A small-molecule ligand and the protein it binds are described below.
Small molecule (SMILES): C/C1=C/C(=O)O[C@@H]2C[C@@H](CC[C@H](C)/C=C\C=C\CC1)O[C@@](O)([C@@H]1CSC(=O)N1)C2

Binding-site contacts:
Ligand atom O3 contacts residue TYR69 of chain 1.B at 2.7 Å (h-bond).
Ligand atom C2 contacts residue ARG210 of chain 1.B at 3.2 Å.
Ligand atom C21 contacts residue ARG210 of chain 1.B at 3.3 Å.
Ligand atom C18 contacts residue TYR69 of chain 1.B at 3.5 Å (hydrophobic).
Ligand atom O1 contacts residue LEU16 of chain 1.B at 3.6 Å.
Ligand atom O5 contacts residue ARG183 of chain 1.B at 3.6 Å.
Ligand atom C14 contacts residue GLY15 of chain 1.B at 3.4 Å.
Ligand atom C20 contacts residue THR186 of chain 1.B at 3.6 Å.
Ligand atom C16 contacts residue ASP157 of chain 1.B at 3.6 Å.
Ligand atom C4 contacts residue ARG210 of chain 1.B at 3.1 Å.
Ligand atom C14 contacts residue PRO32 of chain 1.B at 3.7 Å (hydrophobic).
Ligand atom C4 contacts residue GLU207 of chain 1.B at 3.5 Å.
Ligand atom C9 contacts residue GLU207 of chain 1.B at 3.3 Å.
Ligand atom O5 contacts residue LYS213 of chain 1.B at 3.7 Å.
Ligand atom C13 contacts residue TYR69 of chain 1.B at 3.6 Å (hydrophobic).
Ligand atom C19 contacts residue TYR69 of chain 1.B at 3.6 Å (hydrophobic).
Ligand atom O5 contacts residue THR186 of chain 1.B at 2.5 Å (h-bond).
Ligand atom C22 contacts residue GLN59 of chain 1.B at 3.6 Å.
Ligand atom O5 contacts residue ARG210 of chain 1.B at 3.7 Å.
Ligand atom N1 contacts residue ARG183 of chain 1.B at 3.6 Å.
Ligand atom O5 contacts residue ASP157 of chain 1.B at 3.6 Å (salt-bridge).
Ligand atom C11 contacts residue TYR69 of chain 1.B at 3.5 Å (hydrophobic).
Ligand atom C8 contacts residue GLN59 of chain 1.B at 3.7 Å.
Ligand atom C19 contacts residue GLU207 of chain 1.B at 3.4 Å.
Ligand atom C7 contacts residue ASP56 of chain 1.B at 3.2 Å.
Ligand atom N1 contacts residue ASP157 of chain 1.B at 2.8 Å (salt-bridge).
Ligand atom C19 contacts residue ARG206 of chain 1.B at 3.7 Å.
Ligand atom C1 contacts residue ARG210 of chain 1.B at 3.5 Å.
Ligand atom C10 contacts residue GLU207 of chain 1.B at 3.6 Å.
Ligand atom C17 contacts residue GLU207 of chain 1.B at 3.6 Å.
Ligand atom C11 contacts residue GLU207 of chain 1.B at 3.5 Å.
Ligand atom O4 contacts residue ARG210 of chain 1.B at 3.1 Å (salt-bridge).
Ligand atom C3 contacts residue ARG210 of chain 1.B at 3.1 Å.
Ligand atom C22 contacts residue ILE34 of chain 1.B at 3.5 Å (hydrophobic).
Ligand atom O4 contacts residue GLU207 of chain 1.B at 2.7 Å (salt-bridge).
Ligand atom S1 contacts residue ARG206 of chain 1.B at 3.5 Å.
Ligand atom C20 contacts residue ASP157 of chain 1.B at 3.6 Å.
Ligand atom O3 contacts residue GLU207 of chain 1.B at 3.5 Å (salt-bridge).
Ligand atom C17 contacts residue TYR69 of chain 1.B at 3.7 Å (hydrophobic).
Ligand atom C12 contacts residue TYR69 of chain 1.B at 3.3 Å (hydrophobic).

Sequence of chain 1.B:
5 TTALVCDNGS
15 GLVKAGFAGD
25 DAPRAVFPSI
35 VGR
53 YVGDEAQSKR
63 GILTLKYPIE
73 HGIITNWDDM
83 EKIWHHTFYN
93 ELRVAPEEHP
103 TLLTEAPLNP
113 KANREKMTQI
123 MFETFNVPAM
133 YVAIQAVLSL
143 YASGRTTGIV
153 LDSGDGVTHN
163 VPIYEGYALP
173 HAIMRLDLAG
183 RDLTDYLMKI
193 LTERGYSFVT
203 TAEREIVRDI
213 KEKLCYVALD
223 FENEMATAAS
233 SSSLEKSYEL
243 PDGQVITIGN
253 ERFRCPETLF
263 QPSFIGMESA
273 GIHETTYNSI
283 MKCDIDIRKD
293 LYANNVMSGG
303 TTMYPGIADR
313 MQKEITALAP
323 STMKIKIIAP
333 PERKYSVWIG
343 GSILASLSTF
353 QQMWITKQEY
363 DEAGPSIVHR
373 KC